Binding-site contacts:
Ligand atom O3G contacts residue HIS174 of chain 1.B at 3.1 Å (h-bond).
Ligand atom C2' contacts residue LEU166 of chain 1.B at 3.6 Å (hydrophobic).
Ligand atom O2B contacts residue HIS117 of chain 1.B at 2.9 Å (h-bond).
Ligand atom N3 contacts residue LEU166 of chain 1.B at 3.6 Å.
Ligand atom O4' contacts residue GTP1 of chain 1.K at 3.5 Å (h-bond).
Ligand atom O1A contacts residue ARG114 of chain 1.B at 3.6 Å.
Ligand atom N1 contacts residue DT6 of chain 1.D at 3.2 Å (h-bond).
Ligand atom C6 contacts residue GTP1 of chain 1.K at 3.3 Å.
Ligand atom O3G contacts residue ARG114 of chain 1.B at 3.6 Å.
Ligand atom O1A contacts residue GTP1 of chain 1.K at 3.4 Å (h-bond).
Ligand atom O1A contacts residue ASP68 of chain 1.B at 3.2 Å (salt-bridge).
Ligand atom O3' contacts residue LYS168 of chain 1.B at 2.9 Å (salt-bridge).
Ligand atom PG contacts residue CO1 of chain 1.H at 3.4 Å.
Ligand atom O2B contacts residue ASP68 of chain 1.B at 3.3 Å (salt-bridge).
Ligand atom N1 contacts residue GTP1 of chain 1.K at 3.4 Å (h-bond).
Ligand atom N6 contacts residue GTP1 of chain 1.K at 3.0 Å (h-bond).
Ligand atom O1G contacts residue ARG114 of chain 1.B at 2.9 Å (salt-bridge).
Ligand atom O5' contacts residue GTP1 of chain 1.K at 2.9 Å (h-bond).
Ligand atom C5' contacts residue GTP1 of chain 1.K at 3.3 Å.
Ligand atom PA contacts residue CO1 of chain 1.H at 3.4 Å.
Ligand atom N6 contacts residue DT6 of chain 1.D at 2.9 Å (h-bond).
Ligand atom O1G contacts residue CO1 of chain 1.H at 2.3 Å.
Ligand atom O1B contacts residue HIS117 of chain 1.B at 3.6 Å.
Ligand atom C1' contacts residue LEU166 of chain 1.B at 3.4 Å (hydrophobic).
Ligand atom O2A contacts residue GTP1 of chain 1.K at 3.5 Å (h-bond).
Ligand atom O2B contacts residue CO1 of chain 1.H at 2.3 Å.
Ligand atom O2G contacts residue ARG114 of chain 1.B at 2.9 Å (salt-bridge).
Ligand atom PA contacts residue CO1 of chain 1.I at 3.4 Å.
Ligand atom O2A contacts residue ARG114 of chain 1.B at 3.1 Å (salt-bridge).
Ligand atom O1B contacts residue LYS168 of chain 1.B at 3.3 Å (salt-bridge).
Ligand atom O3' contacts residue ILE167 of chain 1.B at 3.6 Å.
Ligand atom O1A contacts residue ASP70 of chain 1.B at 3.1 Å (salt-bridge).
Ligand atom O2G contacts residue THR111 of chain 1.B at 2.6 Å (h-bond).
Ligand atom O2G contacts residue ASN113 of chain 1.B at 3.4 Å.
Ligand atom O1A contacts residue CO1 of chain 1.H at 2.3 Å.
Ligand atom C5 contacts residue TYR29 of chain 1.B at 3.5 Å (hydrophobic).
Ligand atom PB contacts residue CO1 of chain 1.H at 3.3 Å.
Ligand atom O3B contacts residue HIS174 of chain 1.B at 3.4 Å (h-bond).
Ligand atom O3G contacts residue ASN113 of chain 1.B at 3.1 Å (h-bond).
Ligand atom O1A contacts residue CO1 of chain 1.I at 2.4 Å.

This small molecule binds to this protein.
Small molecule (SMILES): Nc1ncnc2c1ncn2[C@H]1C[C@H](O)[C@@H](CO[P](=O)(O)N[P](=O)(O)OP(=O)(O)O)O1

Sequence of chain 1.B:
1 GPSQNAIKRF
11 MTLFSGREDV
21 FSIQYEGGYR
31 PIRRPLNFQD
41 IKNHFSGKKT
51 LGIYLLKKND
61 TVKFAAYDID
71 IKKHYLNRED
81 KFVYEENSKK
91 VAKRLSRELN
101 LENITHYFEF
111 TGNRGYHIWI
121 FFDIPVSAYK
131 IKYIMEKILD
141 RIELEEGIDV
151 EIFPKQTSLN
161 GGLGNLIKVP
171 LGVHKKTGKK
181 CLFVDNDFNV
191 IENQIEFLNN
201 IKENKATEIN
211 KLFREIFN